Binding-site contacts:
Ligand atom C8 contacts residue GLN286 of chain 2.A at 4.4 Å.
Ligand atom O6 contacts residue ARG435 of chain 2.A at 3.2 Å (salt-bridge).
Ligand atom O5 contacts residue GLN286 of chain 2.A at 4.3 Å.
Ligand atom C3 contacts residue ASN288 of chain 2.A at 3.9 Å.
Ligand atom C1 contacts residue ASN288 of chain 2.A at 1.5 Å.
Ligand atom C5 contacts residue ASN288 of chain 2.A at 3.8 Å.
Ligand atom C6 contacts residue ARG435 of chain 2.A at 3.9 Å.
Ligand atom C5 contacts residue ARG435 of chain 2.A at 4.3 Å.
Ligand atom C8 contacts residue SER326 of chain 2.A at 3.4 Å.
Ligand atom C7 contacts residue ASN324 of chain 2.A at 4.3 Å.
Ligand atom C8 contacts residue SER404 of chain 2.A at 4.3 Å.
Ligand atom C5 contacts residue GLN286 of chain 2.A at 4.0 Å.
Ligand atom C1 contacts residue GLN286 of chain 2.A at 3.6 Å.
Ligand atom C4 contacts residue ASN288 of chain 2.A at 4.3 Å.
Ligand atom O7 contacts residue ASN288 of chain 2.A at 3.6 Å (h-bond).
Ligand atom C8 contacts residue VAL325 of chain 2.A at 3.8 Å (hydrophobic).
Ligand atom C7 contacts residue ASN288 of chain 2.A at 3.4 Å.
Ligand atom C8 contacts residue ASN324 of chain 2.A at 3.5 Å.
Ligand atom O5 contacts residue ASN288 of chain 2.A at 2.4 Å (h-bond).
Ligand atom C4 contacts residue GLN286 of chain 2.A at 4.4 Å.
Ligand atom N2 contacts residue ASN288 of chain 2.A at 2.9 Å (h-bond).
Ligand atom C1 contacts residue ARG435 of chain 2.A at 4.2 Å.
Ligand atom O5 contacts residue ARG435 of chain 2.A at 3.3 Å (salt-bridge).
Ligand atom N2 contacts residue GLN286 of chain 2.A at 4.1 Å.
Ligand atom C2 contacts residue ASN288 of chain 2.A at 2.5 Å.
Ligand atom C3 contacts residue GLN286 of chain 2.A at 3.7 Å.
Ligand atom C2 contacts residue GLN286 of chain 2.A at 4.1 Å.
Ligand atom O7 contacts residue ASN324 of chain 2.A at 4.1 Å.

Sequence of chain 2.A:
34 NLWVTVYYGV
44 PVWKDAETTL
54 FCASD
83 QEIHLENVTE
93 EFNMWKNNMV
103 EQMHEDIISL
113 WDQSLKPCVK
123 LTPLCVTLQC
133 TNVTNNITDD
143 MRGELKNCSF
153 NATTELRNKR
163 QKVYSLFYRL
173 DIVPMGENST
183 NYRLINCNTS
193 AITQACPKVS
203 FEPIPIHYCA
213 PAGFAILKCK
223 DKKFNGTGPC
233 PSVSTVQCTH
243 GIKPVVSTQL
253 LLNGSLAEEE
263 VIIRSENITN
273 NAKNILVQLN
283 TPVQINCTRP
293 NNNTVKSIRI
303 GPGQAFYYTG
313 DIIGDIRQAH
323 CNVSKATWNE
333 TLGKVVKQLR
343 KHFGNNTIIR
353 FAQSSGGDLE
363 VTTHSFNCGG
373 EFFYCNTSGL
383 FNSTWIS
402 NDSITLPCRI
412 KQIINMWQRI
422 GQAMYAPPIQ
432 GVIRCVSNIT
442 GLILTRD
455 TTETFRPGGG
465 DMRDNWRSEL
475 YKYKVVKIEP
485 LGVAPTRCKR

This protein binds this small molecule.
Small molecule (SMILES): CC(=O)N[C@@H]1[C@@H](O)[C@H](O)[C@@H](CO)O[C@H]1O